Binding-site contacts:
Ligand atom O7 contacts residue ASN118 of chain 50.C at 4.5 Å.
Ligand atom O5 contacts residue THR89 of chain 50.C at 3.8 Å.
Ligand atom C7 contacts residue TYR90 of chain 50.C at 3.8 Å (hydrophobic).
Ligand atom O7 contacts residue TYR90 of chain 50.C at 3.7 Å.
Ligand atom O6 contacts residue PHE119 of chain 50.C at 2.8 Å (h-bond).
Ligand atom C5 contacts residue THR89 of chain 50.C at 4.1 Å.
Ligand atom O6 contacts residue ASN118 of chain 50.C at 4.1 Å.
Ligand atom C7 contacts residue ASN118 of chain 50.C at 3.6 Å.
Ligand atom C2 contacts residue ASN118 of chain 50.C at 2.4 Å.
Ligand atom C6 contacts residue PHE119 of chain 50.C at 4.1 Å (hydrophobic).
Ligand atom O6 contacts residue THR89 of chain 50.C at 3.5 Å.
Ligand atom C3 contacts residue ASN118 of chain 50.C at 3.8 Å.
Ligand atom C5 contacts residue THR120 of chain 50.C at 4.0 Å.
Ligand atom O5 contacts residue PHE119 of chain 50.C at 4.2 Å.
Ligand atom O6 contacts residue THR120 of chain 50.C at 3.1 Å (h-bond).
Ligand atom C6 contacts residue THR89 of chain 50.C at 4.2 Å.
Ligand atom C1 contacts residue THR89 of chain 50.C at 3.9 Å.
Ligand atom C8 contacts residue ASN118 of chain 50.C at 3.9 Å.
Ligand atom C6 contacts residue THR120 of chain 50.C at 3.4 Å.
Ligand atom C5 contacts residue ASN118 of chain 50.C at 3.7 Å.
Ligand atom C8 contacts residue TYR90 of chain 50.C at 3.9 Å (hydrophobic).
Ligand atom C1 contacts residue ASN118 of chain 50.C at 1.4 Å.
Ligand atom C1 contacts residue SER66 of chain 50.C at 4.2 Å.
Ligand atom O5 contacts residue ASN118 of chain 50.C at 2.4 Å (h-bond).
Ligand atom O5 contacts residue THR120 of chain 50.C at 3.4 Å (h-bond).
Ligand atom C2 contacts residue SER66 of chain 50.C at 4.4 Å.
Ligand atom N2 contacts residue ASN118 of chain 50.C at 2.9 Å (h-bond).
Ligand atom C4 contacts residue ASN118 of chain 50.C at 4.2 Å.
Ligand atom N2 contacts residue TYR90 of chain 50.C at 4.5 Å.

Sequence of chain 50.C:
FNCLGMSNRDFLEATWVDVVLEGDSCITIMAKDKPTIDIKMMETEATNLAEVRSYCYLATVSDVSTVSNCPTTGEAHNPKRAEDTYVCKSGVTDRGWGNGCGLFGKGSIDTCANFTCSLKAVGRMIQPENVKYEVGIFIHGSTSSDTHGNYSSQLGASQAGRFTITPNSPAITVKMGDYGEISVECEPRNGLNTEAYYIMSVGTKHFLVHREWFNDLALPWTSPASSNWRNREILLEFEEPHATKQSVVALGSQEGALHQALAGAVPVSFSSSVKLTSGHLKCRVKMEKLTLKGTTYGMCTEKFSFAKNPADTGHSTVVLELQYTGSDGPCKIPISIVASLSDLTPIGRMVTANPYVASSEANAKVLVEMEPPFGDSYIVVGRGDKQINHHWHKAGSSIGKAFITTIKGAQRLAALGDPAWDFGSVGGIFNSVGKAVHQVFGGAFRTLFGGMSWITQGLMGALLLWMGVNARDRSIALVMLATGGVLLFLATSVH

The protein below binds the small molecule below.
Small molecule (SMILES): CC(=O)N[C@@H]1[C@@H](O)[C@H](O)[C@@H](CO)O[C@H]1O